Binding-site contacts:
Ligand atom C1 contacts residue ASN246 of chain 1.E at 1.4 Å.
Ligand atom O5 contacts residue ASN249 of chain 1.E at 3.5 Å.
Ligand atom O5 contacts residue THR248 of chain 1.E at 3.5 Å (h-bond).
Ligand atom C4 contacts residue ASN246 of chain 1.E at 4.2 Å.
Ligand atom C3 contacts residue ASN246 of chain 1.E at 3.8 Å.
Ligand atom N2 contacts residue ASN246 of chain 1.E at 2.9 Å (h-bond).
Ligand atom C2 contacts residue ASN246 of chain 1.E at 2.5 Å.
Ligand atom C7 contacts residue ASN246 of chain 1.E at 3.6 Å.
Ligand atom C1 contacts residue ASN249 of chain 1.E at 4.0 Å.
Ligand atom C5 contacts residue THR248 of chain 1.E at 3.7 Å.
Ligand atom C3 contacts residue THR248 of chain 1.E at 4.5 Å.
Ligand atom O5 contacts residue ASN246 of chain 1.E at 2.3 Å (h-bond).
Ligand atom C2 contacts residue THR248 of chain 1.E at 4.3 Å.
Ligand atom C5 contacts residue ASN246 of chain 1.E at 3.6 Å.
Ligand atom C1 contacts residue THR248 of chain 1.E at 3.2 Å.
Ligand atom O7 contacts residue ASN246 of chain 1.E at 3.8 Å.

A small-molecule ligand and the protein it binds are described below.
Small molecule (SMILES): CC(=O)N[C@H]1[C@H](O[C@H]2[C@H](O)[C@@H](NC(C)=O)CO[C@@H]2CO)O[C@H](CO)[C@@H](O)[C@@H]1O

Sequence of chain 1.E:
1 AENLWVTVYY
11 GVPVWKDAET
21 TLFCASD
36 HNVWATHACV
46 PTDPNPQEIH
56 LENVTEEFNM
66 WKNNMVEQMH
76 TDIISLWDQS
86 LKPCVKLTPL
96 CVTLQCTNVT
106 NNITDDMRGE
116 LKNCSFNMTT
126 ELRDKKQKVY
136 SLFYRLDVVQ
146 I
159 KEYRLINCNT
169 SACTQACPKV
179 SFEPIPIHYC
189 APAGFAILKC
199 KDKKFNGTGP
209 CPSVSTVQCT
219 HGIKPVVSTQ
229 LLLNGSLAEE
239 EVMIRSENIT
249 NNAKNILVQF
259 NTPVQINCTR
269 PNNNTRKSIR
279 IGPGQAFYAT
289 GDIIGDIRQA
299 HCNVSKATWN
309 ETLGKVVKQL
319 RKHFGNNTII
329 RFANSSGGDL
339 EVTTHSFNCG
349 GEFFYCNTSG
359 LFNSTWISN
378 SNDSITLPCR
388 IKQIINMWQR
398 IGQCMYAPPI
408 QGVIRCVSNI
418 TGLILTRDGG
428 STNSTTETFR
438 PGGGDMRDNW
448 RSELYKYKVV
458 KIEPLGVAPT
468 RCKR